Binding-site contacts:
Ligand atom C5 contacts residue ASN292 of chain 1.O at 3.9 Å.
Ligand atom C3 contacts residue VAL291 of chain 1.O at 4.3 Å (hydrophobic).
Ligand atom C7 contacts residue ASN279 of chain 1.O at 3.1 Å.
Ligand atom C1 contacts residue VAL291 of chain 1.O at 3.5 Å (hydrophobic).
Ligand atom O7 contacts residue LYS293 of chain 1.O at 4.3 Å.
Ligand atom C5 contacts residue ASN279 of chain 1.O at 3.6 Å.
Ligand atom N2 contacts residue ASN279 of chain 1.O at 2.8 Å (h-bond).
Ligand atom C4 contacts residue ASN279 of chain 1.O at 4.2 Å.
Ligand atom C8 contacts residue SER39 of chain 1.O at 3.6 Å.
Ligand atom C6 contacts residue GLU69 of chain 1.P at 4.5 Å.
Ligand atom O5 contacts residue ASN279 of chain 1.O at 2.4 Å (h-bond).
Ligand atom C2 contacts residue VAL291 of chain 1.O at 4.0 Å (hydrophobic).
Ligand atom C8 contacts residue ASN279 of chain 1.O at 4.3 Å.
Ligand atom O5 contacts residue VAL291 of chain 1.O at 4.4 Å.
Ligand atom N2 contacts residue VAL291 of chain 1.O at 3.6 Å.
Ligand atom C2 contacts residue ASN279 of chain 1.O at 2.4 Å.
Ligand atom C8 contacts residue LYS293 of chain 1.O at 4.0 Å.
Ligand atom C1 contacts residue ASN292 of chain 1.O at 4.2 Å.
Ligand atom O5 contacts residue ASN292 of chain 1.O at 3.8 Å.
Ligand atom C5 contacts residue VAL291 of chain 1.O at 4.5 Å (hydrophobic).
Ligand atom C1 contacts residue ASN279 of chain 1.O at 1.4 Å.
Ligand atom C3 contacts residue ASN279 of chain 1.O at 3.7 Å.
Ligand atom C6 contacts residue ASN292 of chain 1.O at 4.0 Å.
Ligand atom O7 contacts residue ASN279 of chain 1.O at 3.1 Å (h-bond).
Ligand atom C8 contacts residue GLU69 of chain 1.P at 3.7 Å.
Ligand atom C8 contacts residue VAL291 of chain 1.O at 4.3 Å (hydrophobic).

Sequence of chain 1.P:
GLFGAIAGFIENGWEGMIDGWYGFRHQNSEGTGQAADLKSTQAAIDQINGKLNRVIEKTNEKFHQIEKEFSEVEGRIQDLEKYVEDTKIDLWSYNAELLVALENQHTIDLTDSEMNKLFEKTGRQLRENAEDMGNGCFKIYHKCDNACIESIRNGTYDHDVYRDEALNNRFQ

This protein binds this small molecule.
Small molecule (SMILES): CC(=O)N[C@H]1[C@H](O[C@H]2[C@H](O)[C@@H](NC(C)=O)CO[C@@H]2CO)O[C@H](CO)[C@@H](O)[C@@H]1O

Sequence of chain 1.O:
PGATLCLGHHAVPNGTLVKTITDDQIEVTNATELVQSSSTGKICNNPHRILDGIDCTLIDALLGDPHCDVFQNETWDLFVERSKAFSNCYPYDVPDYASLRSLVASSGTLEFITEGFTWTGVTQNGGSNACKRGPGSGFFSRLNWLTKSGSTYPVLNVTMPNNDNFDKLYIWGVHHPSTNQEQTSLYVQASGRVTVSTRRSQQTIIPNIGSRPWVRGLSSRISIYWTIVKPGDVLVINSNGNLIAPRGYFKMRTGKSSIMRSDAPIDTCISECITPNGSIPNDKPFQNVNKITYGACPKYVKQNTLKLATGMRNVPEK